Sequence of chain 1.A:
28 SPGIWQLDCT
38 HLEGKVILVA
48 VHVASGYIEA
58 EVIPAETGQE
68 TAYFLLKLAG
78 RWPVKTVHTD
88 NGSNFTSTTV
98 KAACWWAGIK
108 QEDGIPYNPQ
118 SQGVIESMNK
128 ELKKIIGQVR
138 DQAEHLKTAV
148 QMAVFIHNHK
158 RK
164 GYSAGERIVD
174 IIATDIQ

The protein below binds the small molecule below.
Small molecule (SMILES): CC[C@H](C)[C@@H]1NC(=O)[C@H](CCCCN)NC(=O)[C@H](CC(C)C)NC(=O)[C@H](CC(=O)O)NC(=O)[C@H](CC(=O)O)NC(=O)[C@H](CC(C)C)NC(=O)[C@H](CC(N)=O)NC(=O)[C@H](CC(=O)O)NC1=O

Sequence of chain 1.B:
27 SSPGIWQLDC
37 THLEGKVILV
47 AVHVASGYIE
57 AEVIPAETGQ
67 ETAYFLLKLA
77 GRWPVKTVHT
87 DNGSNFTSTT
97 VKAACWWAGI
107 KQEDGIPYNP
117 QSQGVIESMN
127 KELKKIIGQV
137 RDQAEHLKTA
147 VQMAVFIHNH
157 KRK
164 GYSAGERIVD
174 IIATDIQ

Binding-site contacts:
Ligand atom OD2 contacts residue ALA140 of chain 1.B at 3.4 Å.
Ligand atom CD1 contacts residue ALA99 of chain 1.A at 3.8 Å (hydrophobic).
Ligand atom CG contacts residue GLU141 of chain 1.B at 3.7 Å.
Ligand atom CG contacts residue ALA140 of chain 1.B at 4.0 Å (hydrophobic).
Ligand atom OD2 contacts residue GLU141 of chain 1.B at 2.6 Å (salt-bridge).
Ligand atom N contacts residue GLN139 of chain 1.B at 2.8 Å (h-bond).
Ligand atom O contacts residue THR96 of chain 1.A at 3.8 Å.
Ligand atom CD contacts residue ASP138 of chain 1.B at 3.2 Å.
Ligand atom CB contacts residue GLU141 of chain 1.B at 3.7 Å.
Ligand atom OD1 contacts residue HIS142 of chain 1.B at 2.9 Å (h-bond).
Ligand atom CD1 contacts residue THR95 of chain 1.A at 3.7 Å.
Ligand atom CG contacts residue HIS142 of chain 1.B at 3.9 Å.
Ligand atom OD1 contacts residue GLU141 of chain 1.B at 3.2 Å (salt-bridge).
Ligand atom CD1 contacts residue TRP103 of chain 1.A at 4.0 Å (hydrophobic).
Ligand atom CG contacts residue GLU141 of chain 1.B at 3.4 Å.
Ligand atom CB contacts residue MET149 of chain 1.B at 3.8 Å (hydrophobic).
Ligand atom ND2 contacts residue GLU141 of chain 1.B at 2.7 Å (salt-bridge).
Ligand atom C contacts residue GLN66 of chain 1.A at 3.9 Å.
Ligand atom CA contacts residue GLN139 of chain 1.B at 3.6 Å.
Ligand atom C contacts residue GLN139 of chain 1.B at 3.6 Å.
Ligand atom OD1 contacts residue THR145 of chain 1.B at 3.1 Å (h-bond).
Ligand atom CD contacts residue GLN139 of chain 1.B at 3.9 Å.
Ligand atom CG contacts residue GLU141 of chain 1.B at 3.3 Å.
Ligand atom CB contacts residue THR145 of chain 1.B at 3.6 Å.
Ligand atom CG2 contacts residue MET149 of chain 1.B at 3.5 Å (hydrophobic).
Ligand atom CE contacts residue ASP138 of chain 1.B at 3.5 Å.
Ligand atom CB contacts residue GLN139 of chain 1.B at 3.8 Å.
Ligand atom CG2 contacts residue THR145 of chain 1.B at 3.9 Å.
Ligand atom O contacts residue GLN66 of chain 1.A at 2.7 Å (h-bond).
Ligand atom CB contacts residue GLU141 of chain 1.B at 3.2 Å.
Ligand atom CD1 contacts residue THR96 of chain 1.A at 3.7 Å.
Ligand atom CB contacts residue GLN139 of chain 1.B at 3.7 Å.
Ligand atom OD1 contacts residue ALA140 of chain 1.B at 4.0 Å.
Ligand atom CD contacts residue ALA140 of chain 1.B at 3.8 Å (hydrophobic).
Ligand atom CG1 contacts residue ALA99 of chain 1.A at 4.1 Å (hydrophobic).
Ligand atom CD contacts residue GLU141 of chain 1.B at 3.9 Å.
Ligand atom NZ contacts residue ASP138 of chain 1.B at 2.8 Å (salt-bridge).
Ligand atom CA contacts residue GLN139 of chain 1.B at 3.8 Å.
Ligand atom CD1 contacts residue TRP102 of chain 1.A at 3.9 Å (hydrophobic).
Ligand atom CG contacts residue THR145 of chain 1.B at 3.6 Å.